Sequence of chain 1.A:
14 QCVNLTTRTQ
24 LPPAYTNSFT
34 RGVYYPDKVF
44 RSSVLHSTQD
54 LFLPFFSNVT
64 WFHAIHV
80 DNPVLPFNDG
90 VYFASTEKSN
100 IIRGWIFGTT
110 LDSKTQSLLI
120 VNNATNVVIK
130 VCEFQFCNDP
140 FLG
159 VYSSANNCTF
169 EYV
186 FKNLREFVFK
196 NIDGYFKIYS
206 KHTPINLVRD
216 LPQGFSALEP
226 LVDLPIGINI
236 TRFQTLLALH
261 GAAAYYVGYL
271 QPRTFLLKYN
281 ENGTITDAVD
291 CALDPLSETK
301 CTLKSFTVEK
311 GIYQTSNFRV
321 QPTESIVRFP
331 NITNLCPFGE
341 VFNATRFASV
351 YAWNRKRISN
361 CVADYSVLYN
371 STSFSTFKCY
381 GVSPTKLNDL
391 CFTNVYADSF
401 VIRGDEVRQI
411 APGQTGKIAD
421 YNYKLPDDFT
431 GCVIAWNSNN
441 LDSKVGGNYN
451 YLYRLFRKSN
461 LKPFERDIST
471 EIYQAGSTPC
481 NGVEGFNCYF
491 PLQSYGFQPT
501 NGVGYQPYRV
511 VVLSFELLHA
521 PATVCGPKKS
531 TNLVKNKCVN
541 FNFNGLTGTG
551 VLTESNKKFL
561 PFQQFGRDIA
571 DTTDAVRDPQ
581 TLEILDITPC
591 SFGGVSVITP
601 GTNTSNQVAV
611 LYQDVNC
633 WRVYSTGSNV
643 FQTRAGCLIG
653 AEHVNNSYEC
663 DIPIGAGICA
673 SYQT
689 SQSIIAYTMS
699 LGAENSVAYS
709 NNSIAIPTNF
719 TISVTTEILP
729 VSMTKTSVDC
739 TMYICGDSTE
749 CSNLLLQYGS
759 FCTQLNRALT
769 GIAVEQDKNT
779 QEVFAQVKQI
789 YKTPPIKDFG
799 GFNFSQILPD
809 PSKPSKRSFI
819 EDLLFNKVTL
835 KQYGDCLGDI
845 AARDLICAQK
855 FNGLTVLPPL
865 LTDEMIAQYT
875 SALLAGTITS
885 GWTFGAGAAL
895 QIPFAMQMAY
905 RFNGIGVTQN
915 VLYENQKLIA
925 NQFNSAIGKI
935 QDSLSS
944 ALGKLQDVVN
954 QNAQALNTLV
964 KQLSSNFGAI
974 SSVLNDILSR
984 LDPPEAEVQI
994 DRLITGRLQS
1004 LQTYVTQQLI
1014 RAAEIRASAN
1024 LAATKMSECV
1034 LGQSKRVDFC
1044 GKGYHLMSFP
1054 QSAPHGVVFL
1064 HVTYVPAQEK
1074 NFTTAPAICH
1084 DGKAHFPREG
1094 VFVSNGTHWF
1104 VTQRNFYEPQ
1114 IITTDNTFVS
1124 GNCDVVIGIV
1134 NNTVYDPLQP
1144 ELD

Binding-site contacts:
Ligand atom O7 contacts residue ASN61 of chain 1.A at 4.0 Å.
Ligand atom C3 contacts residue ASN61 of chain 1.A at 3.8 Å.
Ligand atom C5 contacts residue ASN61 of chain 1.A at 3.7 Å.
Ligand atom C7 contacts residue ASN61 of chain 1.A at 3.7 Å.
Ligand atom C4 contacts residue TYR28 of chain 1.A at 4.4 Å (hydrophobic).
Ligand atom C8 contacts residue TYR28 of chain 1.A at 3.5 Å (hydrophobic).
Ligand atom C2 contacts residue ASN61 of chain 1.A at 2.5 Å.
Ligand atom N2 contacts residue ASN61 of chain 1.A at 2.9 Å (h-bond).
Ligand atom C5 contacts residue TYR28 of chain 1.A at 3.5 Å (hydrophobic).
Ligand atom C1 contacts residue ASN61 of chain 1.A at 1.4 Å.
Ligand atom O5 contacts residue TYR28 of chain 1.A at 4.3 Å.
Ligand atom C7 contacts residue TYR28 of chain 1.A at 4.2 Å (hydrophobic).
Ligand atom O5 contacts residue ASN61 of chain 1.A at 2.4 Å (h-bond).
Ligand atom C1 contacts residue TYR28 of chain 1.A at 4.1 Å (hydrophobic).
Ligand atom O7 contacts residue TYR28 of chain 1.A at 3.8 Å.
Ligand atom C6 contacts residue TYR28 of chain 1.A at 3.7 Å (hydrophobic).
Ligand atom O4 contacts residue TYR28 of chain 1.A at 4.2 Å.
Ligand atom C4 contacts residue ASN61 of chain 1.A at 4.2 Å.

The protein below binds the small molecule below.
Small molecule (SMILES): CC(=O)N[C@H]1[C@H](O[C@H]2[C@H](O)[C@@H](NC(C)=O)CO[C@@H]2CO)O[C@H](CO)[C@@H](O)[C@@H]1O